Sequence of chain 1.A:
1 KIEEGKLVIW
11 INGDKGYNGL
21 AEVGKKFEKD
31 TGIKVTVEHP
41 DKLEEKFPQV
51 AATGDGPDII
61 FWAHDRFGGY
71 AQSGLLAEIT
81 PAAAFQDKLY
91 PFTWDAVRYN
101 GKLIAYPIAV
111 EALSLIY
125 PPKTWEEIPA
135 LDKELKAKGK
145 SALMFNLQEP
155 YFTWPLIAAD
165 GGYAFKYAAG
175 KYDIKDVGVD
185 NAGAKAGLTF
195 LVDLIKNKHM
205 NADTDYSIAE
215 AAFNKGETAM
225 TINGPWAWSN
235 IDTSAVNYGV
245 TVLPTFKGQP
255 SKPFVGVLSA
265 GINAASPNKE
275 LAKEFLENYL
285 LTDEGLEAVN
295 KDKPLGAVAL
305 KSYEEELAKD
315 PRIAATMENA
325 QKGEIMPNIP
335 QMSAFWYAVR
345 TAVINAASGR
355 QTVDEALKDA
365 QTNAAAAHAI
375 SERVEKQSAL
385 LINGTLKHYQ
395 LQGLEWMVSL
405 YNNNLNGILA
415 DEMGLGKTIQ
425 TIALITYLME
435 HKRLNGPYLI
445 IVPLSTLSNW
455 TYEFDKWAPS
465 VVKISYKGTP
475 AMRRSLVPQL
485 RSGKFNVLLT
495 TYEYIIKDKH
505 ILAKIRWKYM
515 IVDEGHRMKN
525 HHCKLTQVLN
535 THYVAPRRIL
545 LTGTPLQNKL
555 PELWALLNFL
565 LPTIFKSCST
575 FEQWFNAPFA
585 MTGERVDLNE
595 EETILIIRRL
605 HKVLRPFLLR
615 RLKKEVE

Binding-site contacts:
Ligand atom C10 contacts residue THR548 of chain 1.A at 3.5 Å.
Ligand atom N14 contacts residue HIS526 of chain 1.A at 3.0 Å (h-bond).
Ligand atom C10 contacts residue GLU518 of chain 1.A at 3.6 Å.
Ligand atom C12 contacts residue MET522 of chain 1.A at 3.7 Å (hydrophobic).
Ligand atom C18 contacts residue ALA559 of chain 1.A at 3.6 Å (hydrophobic).
Ligand atom N8 contacts residue LEU550 of chain 1.A at 3.6 Å.
Ligand atom C16 contacts residue LEU544 of chain 1.A at 3.7 Å (hydrophobic).
Ligand atom C9 contacts residue PRO549 of chain 1.A at 3.2 Å (hydrophobic).
Ligand atom O4 contacts residue MET522 of chain 1.A at 3.5 Å (h-bond).
Ligand atom O4 contacts residue GLU556 of chain 1.A at 3.5 Å (salt-bridge).
Ligand atom C9 contacts residue THR548 of chain 1.A at 3.3 Å.
Ligand atom CL7 contacts residue GLN551 of chain 1.A at 3.6 Å.
Ligand atom C24 contacts residue ASN562 of chain 1.A at 3.6 Å.
Ligand atom C2 contacts residue MET522 of chain 1.A at 3.5 Å (hydrophobic).
Ligand atom N8 contacts residue GLN551 of chain 1.A at 3.1 Å (h-bond).
Ligand atom N1 contacts residue LEU544 of chain 1.A at 3.7 Å.
Ligand atom N1 contacts residue MET522 of chain 1.A at 3.4 Å (h-bond).
Ligand atom CL7 contacts residue LEU557 of chain 1.A at 3.4 Å.
Ligand atom C15 contacts residue HIS526 of chain 1.A at 3.5 Å.
Ligand atom C15 contacts residue THR530 of chain 1.A at 3.4 Å.
Ligand atom C13 contacts residue THR530 of chain 1.A at 3.6 Å.
Ligand atom C25 contacts residue ASN562 of chain 1.A at 3.5 Å.
Ligand atom C21 contacts residue CYS527 of chain 1.A at 3.5 Å (hydrophobic).
Ligand atom C19 contacts residue CYS527 of chain 1.A at 3.5 Å (hydrophobic).
Ligand atom N3 contacts residue GLU518 of chain 1.A at 3.0 Å (salt-bridge).
Ligand atom O27 contacts residue SER573 of chain 1.A at 3.5 Å (h-bond).
Ligand atom C16 contacts residue GLU518 of chain 1.A at 3.5 Å.
Ligand atom C19 contacts residue ALA559 of chain 1.A at 3.6 Å (hydrophobic).
Ligand atom C18 contacts residue CYS527 of chain 1.A at 3.7 Å (hydrophobic).
Ligand atom CL7 contacts residue GLU556 of chain 1.A at 3.5 Å.
Ligand atom O4 contacts residue LEU560 of chain 1.A at 3.2 Å (h-bond).
Ligand atom C11 contacts residue MET522 of chain 1.A at 3.7 Å (hydrophobic).
Ligand atom N1 contacts residue GLU518 of chain 1.A at 2.9 Å (salt-bridge).
Ligand atom N8 contacts residue PRO549 of chain 1.A at 3.4 Å (h-bond).
Ligand atom O27 contacts residue TRP558 of chain 1.A at 3.3 Å (h-bond).
Ligand atom C13 contacts residue HIS526 of chain 1.A at 3.7 Å.
Ligand atom C6 contacts residue GLU556 of chain 1.A at 3.7 Å.
Ligand atom C11 contacts residue GLU518 of chain 1.A at 3.6 Å.
Ligand atom C21 contacts residue ALA559 of chain 1.A at 3.7 Å (hydrophobic).
Ligand atom N14 contacts residue THR530 of chain 1.A at 2.7 Å (h-bond).

The protein below binds the small molecule below.
Small molecule (SMILES): O=C(Nc1ccnc(Cl)c1)Nc1ccnc(C#Cc2cccc(C(=O)O)c2)c1